Binding-site contacts:
Ligand atom C1 contacts residue ASN206 of chain 1.D at 1.4 Å.
Ligand atom C4 contacts residue ASN206 of chain 1.D at 4.2 Å.
Ligand atom C2 contacts residue ASN206 of chain 1.D at 2.5 Å.
Ligand atom C3 contacts residue ASN206 of chain 1.D at 3.8 Å.
Ligand atom O5 contacts residue ASN206 of chain 1.D at 2.3 Å (h-bond).
Ligand atom C5 contacts residue ASN206 of chain 1.D at 3.7 Å.
Ligand atom C8 contacts residue TRP191 of chain 1.D at 3.5 Å (hydrophobic).
Ligand atom O7 contacts residue ASN206 of chain 1.D at 3.3 Å (h-bond).
Ligand atom C7 contacts residue ASN206 of chain 1.D at 3.3 Å.
Ligand atom C8 contacts residue ASN206 of chain 1.D at 4.0 Å.
Ligand atom N2 contacts residue ASN206 of chain 1.D at 2.9 Å (h-bond).

This protein binds this small molecule.
Small molecule (SMILES): CC(=O)N[C@@H]1[C@@H](O)[C@H](O)[C@@H](CO)O[C@H]1O

Sequence of chain 1.D:
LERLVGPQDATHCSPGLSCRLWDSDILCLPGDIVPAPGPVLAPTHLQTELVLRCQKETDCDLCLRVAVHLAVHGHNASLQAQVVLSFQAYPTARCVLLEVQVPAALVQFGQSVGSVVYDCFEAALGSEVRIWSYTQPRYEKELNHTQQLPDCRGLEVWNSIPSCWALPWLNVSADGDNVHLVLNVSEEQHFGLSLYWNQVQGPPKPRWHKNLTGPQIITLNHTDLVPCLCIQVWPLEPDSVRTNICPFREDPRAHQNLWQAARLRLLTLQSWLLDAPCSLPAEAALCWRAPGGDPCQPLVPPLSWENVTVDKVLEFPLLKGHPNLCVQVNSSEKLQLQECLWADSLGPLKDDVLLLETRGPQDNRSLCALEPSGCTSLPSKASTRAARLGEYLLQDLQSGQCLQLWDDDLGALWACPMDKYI